The small molecule below binds the protein below.
Small molecule (SMILES): Nc1ncnc2[nH]cnc12

Binding-site contacts:
Ligand atom C8 contacts residue TRP234 of chain 1.B at 3.8 Å (hydrophobic).
Ligand atom C2 contacts residue CYS238 of chain 1.B at 4.0 Å (hydrophobic).
Ligand atom N6 contacts residue CYS238 of chain 1.B at 4.1 Å.
Ligand atom N1 contacts residue THR240 of chain 1.B at 4.2 Å.
Ligand atom N6 contacts residue TRP234 of chain 1.B at 4.1 Å.
Ligand atom N1 contacts residue ARG239 of chain 1.B at 2.8 Å (salt-bridge).
Ligand atom C6 contacts residue ARG239 of chain 1.B at 3.8 Å.
Ligand atom C6 contacts residue CYS238 of chain 1.B at 4.3 Å (hydrophobic).
Ligand atom C2 contacts residue ARG239 of chain 1.B at 3.3 Å.
Ligand atom N9 contacts residue TRP234 of chain 1.B at 3.8 Å.
Ligand atom N3 contacts residue THR240 of chain 1.B at 3.5 Å (h-bond).
Ligand atom N7 contacts residue TRP234 of chain 1.B at 4.1 Å.
Ligand atom N3 contacts residue TRP234 of chain 1.B at 3.6 Å.
Ligand atom N1 contacts residue ASN237 of chain 1.B at 4.2 Å.
Ligand atom N1 contacts residue TRP234 of chain 1.B at 3.8 Å.
Ligand atom C2 contacts residue TRP234 of chain 1.B at 3.7 Å (hydrophobic).
Ligand atom N6 contacts residue ASN237 of chain 1.B at 3.5 Å (h-bond).
Ligand atom N1 contacts residue CYS238 of chain 1.B at 3.5 Å.
Ligand atom C6 contacts residue ASN237 of chain 1.B at 4.3 Å.
Ligand atom C2 contacts residue THR240 of chain 1.B at 3.2 Å.
Ligand atom C6 contacts residue TRP234 of chain 1.B at 3.9 Å (hydrophobic).
Ligand atom C4 contacts residue TRP234 of chain 1.B at 3.7 Å (hydrophobic).
Ligand atom C5 contacts residue TRP234 of chain 1.B at 3.9 Å (hydrophobic).
Ligand atom N6 contacts residue ARG239 of chain 1.B at 4.0 Å.

Sequence of chain 1.B:
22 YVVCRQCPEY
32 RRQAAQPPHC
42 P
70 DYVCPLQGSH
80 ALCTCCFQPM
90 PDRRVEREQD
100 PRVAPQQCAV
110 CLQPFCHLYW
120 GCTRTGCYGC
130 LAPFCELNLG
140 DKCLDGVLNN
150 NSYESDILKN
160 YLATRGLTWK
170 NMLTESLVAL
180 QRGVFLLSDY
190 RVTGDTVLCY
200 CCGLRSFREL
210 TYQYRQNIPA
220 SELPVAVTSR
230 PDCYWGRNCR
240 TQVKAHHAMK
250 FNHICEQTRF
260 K